Binding-site contacts:
Ligand atom O13 contacts residue GLN51 of chain 1.B at 2.8 Å (h-bond).
Ligand atom O5 contacts residue ARG189 of chain 1.B at 3.2 Å (salt-bridge).
Ligand atom O1 contacts residue THR240 of chain 1.B at 3.9 Å.
Ligand atom C4 contacts residue ARG189 of chain 1.B at 3.6 Å.
Ligand atom O10 contacts residue THR240 of chain 1.B at 3.0 Å (h-bond).
Ligand atom O12 contacts residue GLN51 of chain 1.B at 3.4 Å (h-bond).
Ligand atom C6 contacts residue ARG189 of chain 1.B at 3.7 Å.
Ligand atom O10 contacts residue SER239 of chain 1.B at 3.2 Å.
Ligand atom O9 contacts residue THR240 of chain 1.B at 2.8 Å (h-bond).
Ligand atom C4 contacts residue ARG284 of chain 1.B at 3.7 Å.
Ligand atom B2 contacts residue SER53 of chain 1.B at 3.7 Å.
Ligand atom C11 contacts residue ASN133 of chain 1.B at 3.8 Å.
Ligand atom O10 contacts residue TRP263 of chain 1.B at 2.5 Å (h-bond).
Ligand atom O1 contacts residue SER239 of chain 1.B at 4.0 Å.
Ligand atom B2 contacts residue ARG189 of chain 1.B at 3.7 Å.
Ligand atom O13 contacts residue TRP56 of chain 1.B at 3.0 Å (h-bond).
Ligand atom C4 contacts residue ASN133 of chain 1.B at 4.0 Å.
Ligand atom O9 contacts residue ARG284 of chain 1.B at 2.6 Å (salt-bridge).
Ligand atom O3 contacts residue ARG189 of chain 1.B at 3.0 Å (salt-bridge).
Ligand atom O5 contacts residue ASN133 of chain 1.B at 3.0 Å (h-bond).
Ligand atom B2 contacts residue TRP263 of chain 1.B at 3.3 Å.
Ligand atom C11 contacts residue TRP56 of chain 1.B at 4.0 Å (hydrophobic).
Ligand atom C11 contacts residue ARG284 of chain 1.B at 3.5 Å.
Ligand atom O9 contacts residue SER53 of chain 1.B at 2.8 Å (h-bond).
Ligand atom C6 contacts residue ASN133 of chain 1.B at 3.8 Å.
Ligand atom B2 contacts residue THR240 of chain 1.B at 3.4 Å.
Ligand atom C8 contacts residue GLN51 of chain 1.B at 3.7 Å.
Ligand atom O12 contacts residue TRP56 of chain 1.B at 3.2 Å (h-bond).
Ligand atom O9 contacts residue TRP263 of chain 1.B at 3.2 Å (h-bond).
Ligand atom C8 contacts residue SER53 of chain 1.B at 3.9 Å.
Ligand atom O1 contacts residue SER53 of chain 1.B at 3.6 Å (h-bond).
Ligand atom C7 contacts residue GLN51 of chain 1.B at 3.8 Å.
Ligand atom O3 contacts residue ARG284 of chain 1.B at 2.8 Å (salt-bridge).
Ligand atom O3 contacts residue TRP263 of chain 1.B at 4.0 Å.
Ligand atom O13 contacts residue SER53 of chain 1.B at 3.1 Å (h-bond).
Ligand atom C7 contacts residue PHE180 of chain 1.B at 3.9 Å (hydrophobic).
Ligand atom C6 contacts residue PHE180 of chain 1.B at 3.9 Å (hydrophobic).
Ligand atom B2 contacts residue ARG284 of chain 1.B at 3.7 Å.
Ligand atom O10 contacts residue ARG189 of chain 1.B at 2.8 Å (salt-bridge).
Ligand atom C11 contacts residue TYR55 of chain 1.B at 3.6 Å (hydrophobic).

Sequence of chain 1.B:
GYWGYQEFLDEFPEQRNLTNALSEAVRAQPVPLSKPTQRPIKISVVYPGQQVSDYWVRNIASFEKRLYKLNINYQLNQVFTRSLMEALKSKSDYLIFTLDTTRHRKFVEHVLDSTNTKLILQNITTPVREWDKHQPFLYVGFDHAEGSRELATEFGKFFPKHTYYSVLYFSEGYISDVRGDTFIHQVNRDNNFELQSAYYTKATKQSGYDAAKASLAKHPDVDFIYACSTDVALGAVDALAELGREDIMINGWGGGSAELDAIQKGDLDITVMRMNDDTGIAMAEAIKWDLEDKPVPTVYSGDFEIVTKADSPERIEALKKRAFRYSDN

The small molecule below binds the protein below.
Small molecule (SMILES): C[C@]12OC[C@H](O)[C@@]1(O)O[B-](O)(O)O2